Sequence of chain 1.C:
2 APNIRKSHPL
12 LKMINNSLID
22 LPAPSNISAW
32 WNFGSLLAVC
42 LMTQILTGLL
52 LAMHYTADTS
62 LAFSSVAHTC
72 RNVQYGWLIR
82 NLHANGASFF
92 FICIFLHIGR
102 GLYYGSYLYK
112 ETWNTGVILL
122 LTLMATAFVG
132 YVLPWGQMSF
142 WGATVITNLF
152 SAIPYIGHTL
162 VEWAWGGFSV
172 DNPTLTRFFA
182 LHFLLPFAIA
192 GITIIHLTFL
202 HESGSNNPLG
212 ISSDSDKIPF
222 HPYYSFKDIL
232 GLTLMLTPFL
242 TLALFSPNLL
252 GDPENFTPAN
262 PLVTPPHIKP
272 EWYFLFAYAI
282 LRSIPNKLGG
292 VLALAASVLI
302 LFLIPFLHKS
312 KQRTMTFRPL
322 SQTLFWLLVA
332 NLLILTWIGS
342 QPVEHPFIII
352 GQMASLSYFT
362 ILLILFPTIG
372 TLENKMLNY

This protein binds this small molecule.
Small molecule (SMILES): C/C=C(C)/C=C/C=C[C@H](C)[C@H](C)[C@H](C)[C@H](C)CCc1oc2c(O)c(OC)cc(OC)c2c(=O)c1C

Binding-site contacts:
Ligand atom C28 contacts residue MET125 of chain 1.C at 3.4 Å (hydrophobic).
Ligand atom C28 contacts residue PHE275 of chain 1.C at 3.1 Å (hydrophobic).
Ligand atom C26 contacts residue ILE269 of chain 1.C at 3.3 Å (hydrophobic).
Ligand atom O13 contacts residue GLY143 of chain 1.C at 3.7 Å.
Ligand atom C3 contacts residue PRO271 of chain 1.C at 3.3 Å (hydrophobic).
Ligand atom C38 contacts residue LEU182 of chain 1.C at 3.3 Å (hydrophobic).
Ligand atom C31 contacts residue PHE129 of chain 1.C at 3.7 Å (hydrophobic).
Ligand atom C2 contacts residue PRO271 of chain 1.C at 3.2 Å (hydrophobic).
Ligand atom C1 contacts residue PRO271 of chain 1.C at 3.6 Å (hydrophobic).
Ligand atom O14 contacts residue TYR279 of chain 1.C at 3.4 Å.
Ligand atom C33 contacts residue LEU295 of chain 1.C at 3.7 Å (hydrophobic).
Ligand atom O15 contacts residue TYR279 of chain 1.C at 3.1 Å.
Ligand atom C6 contacts residue PRO271 of chain 1.C at 4.0 Å (hydrophobic).
Ligand atom O12 contacts residue PRO271 of chain 1.C at 3.6 Å.
Ligand atom C5 contacts residue VAL146 of chain 1.C at 3.7 Å (hydrophobic).
Ligand atom C21 contacts residue ALA278 of chain 1.C at 4.0 Å (hydrophobic).
Ligand atom O7 contacts residue PRO271 of chain 1.C at 3.9 Å.
Ligand atom C35 contacts residue ILE147 of chain 1.C at 3.5 Å (hydrophobic).
Ligand atom O12 contacts residue ILE147 of chain 1.C at 3.8 Å.
Ligand atom C6 contacts residue VAL146 of chain 1.C at 3.9 Å (hydrophobic).
Ligand atom C33 contacts residue TYR279 of chain 1.C at 4.0 Å (hydrophobic).
Ligand atom C30 contacts residue ILE147 of chain 1.C at 4.0 Å (hydrophobic).
Ligand atom O7 contacts residue ILE147 of chain 1.C at 3.5 Å.
Ligand atom C26 contacts residue GLY143 of chain 1.C at 3.9 Å.
Ligand atom O12 contacts residue GLU272 of chain 1.C at 2.5 Å (salt-bridge).
Ligand atom C10 contacts residue TYR279 of chain 1.C at 3.5 Å (hydrophobic).
Ligand atom C2 contacts residue GLU272 of chain 1.C at 3.5 Å.
Ligand atom C31 contacts residue ILE147 of chain 1.C at 3.8 Å (hydrophobic).
Ligand atom C4 contacts residue PRO271 of chain 1.C at 3.8 Å (hydrophobic).
Ligand atom C32 contacts residue PHE151 of chain 1.C at 3.9 Å (hydrophobic).
Ligand atom C27 contacts residue LEU295 of chain 1.C at 3.2 Å (hydrophobic).
Ligand atom C26 contacts residue MET139 of chain 1.C at 3.9 Å (hydrophobic).
Ligand atom C2 contacts residue ILE147 of chain 1.C at 4.0 Å (hydrophobic).
Ligand atom C22 contacts residue LEU295 of chain 1.C at 4.0 Å (hydrophobic).
Ligand atom C3 contacts residue ILE147 of chain 1.C at 3.8 Å (hydrophobic).
Ligand atom C20 contacts residue PHE275 of chain 1.C at 3.7 Å (hydrophobic).
Ligand atom C38 contacts residue VAL130 of chain 1.C at 4.0 Å (hydrophobic).
Ligand atom O14 contacts residue VAL146 of chain 1.C at 3.9 Å.
Ligand atom C16 contacts residue TYR279 of chain 1.C at 3.8 Å (hydrophobic).
Ligand atom O13 contacts residue PRO271 of chain 1.C at 3.8 Å.